This protein binds this small molecule.
Small molecule (SMILES): C[C@@H]1NC(=O)N[C@@H]1CCCCCC(=O)c1ccc2ccc3cccc4ccc1c2c34

Sequence of chain 1.D:
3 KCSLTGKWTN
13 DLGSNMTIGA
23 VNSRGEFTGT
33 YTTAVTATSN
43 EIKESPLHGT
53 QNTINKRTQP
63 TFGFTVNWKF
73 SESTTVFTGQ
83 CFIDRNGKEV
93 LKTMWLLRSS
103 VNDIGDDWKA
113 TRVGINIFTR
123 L

Binding-site contacts:
Ligand atom C10 contacts residue PHE72 of chain 1.B at 3.8 Å (hydrophobic).
Ligand atom C10 contacts residue THR38 of chain 1.B at 3.8 Å.
Ligand atom O3 contacts residue SER16 of chain 1.B at 2.9 Å (h-bond).
Ligand atom C16 contacts residue SER75 of chain 1.B at 3.0 Å.
Ligand atom C5 contacts residue TRP97 of chain 1.B at 3.8 Å (hydrophobic).
Ligand atom C4 contacts residue TRP110 of chain 1.D at 3.7 Å (hydrophobic).
Ligand atom C6 contacts residue TRP97 of chain 1.B at 3.6 Å (hydrophobic).
Ligand atom O3 contacts residue ASN12 of chain 1.B at 3.2 Å (h-bond).
Ligand atom C3 contacts residue TYR33 of chain 1.B at 3.5 Å (hydrophobic).
Ligand atom C8 contacts residue VAL37 of chain 1.B at 3.6 Å (hydrophobic).
Ligand atom N2 contacts residue VAL37 of chain 1.B at 3.8 Å.
Ligand atom O11 contacts residue THR40 of chain 1.B at 3.9 Å.
Ligand atom C3 contacts residue ASN118 of chain 1.B at 3.7 Å.
Ligand atom C1 contacts residue THR40 of chain 1.B at 3.2 Å.
Ligand atom C6 contacts residue THR77 of chain 1.B at 3.7 Å.
Ligand atom C2 contacts residue TRP70 of chain 1.B at 3.8 Å (hydrophobic).
Ligand atom O11 contacts residue ALA39 of chain 1.B at 2.6 Å (h-bond).
Ligand atom C16 contacts residue LEU99 of chain 1.B at 3.9 Å (hydrophobic).
Ligand atom C20 contacts residue THR40 of chain 1.B at 3.9 Å.
Ligand atom C11 contacts residue THR40 of chain 1.B at 3.6 Å.
Ligand atom C2 contacts residue TRP110 of chain 1.D at 3.9 Å (hydrophobic).
Ligand atom C11 contacts residue ALA39 of chain 1.B at 3.7 Å (hydrophobic).
Ligand atom C9 contacts residue TRP70 of chain 1.B at 3.6 Å (hydrophobic).
Ligand atom C11 contacts residue THR38 of chain 1.B at 3.3 Å.
Ligand atom C15 contacts residue SER75 of chain 1.B at 3.0 Å.
Ligand atom N2 contacts residue THR35 of chain 1.B at 3.0 Å (h-bond).
Ligand atom N1 contacts residue ASN118 of chain 1.B at 3.0 Å (h-bond).
Ligand atom O3 contacts residue TYR33 of chain 1.B at 2.7 Å (h-bond).
Ligand atom C19 contacts residue SER101 of chain 1.B at 3.8 Å.
Ligand atom O3 contacts residue THR35 of chain 1.B at 4.0 Å.
Ligand atom C7 contacts residue VAL37 of chain 1.B at 3.8 Å (hydrophobic).
Ligand atom C8 contacts residue TRP70 of chain 1.B at 3.9 Å (hydrophobic).
Ligand atom C15 contacts residue SER101 of chain 1.B at 3.5 Å.
Ligand atom C6 contacts residue PHE79 of chain 1.B at 3.8 Å (hydrophobic).
Ligand atom C3 contacts residue THR35 of chain 1.B at 3.9 Å.
Ligand atom O3 contacts residue ASN118 of chain 1.B at 3.7 Å.
Ligand atom O11 contacts residue THR38 of chain 1.B at 2.7 Å (h-bond).
Ligand atom C7 contacts residue TRP110 of chain 1.D at 3.4 Å (hydrophobic).
Ligand atom N1 contacts residue TRP97 of chain 1.B at 3.9 Å.
Ligand atom C3 contacts residue SER16 of chain 1.B at 3.9 Å.

Sequence of chain 1.B:
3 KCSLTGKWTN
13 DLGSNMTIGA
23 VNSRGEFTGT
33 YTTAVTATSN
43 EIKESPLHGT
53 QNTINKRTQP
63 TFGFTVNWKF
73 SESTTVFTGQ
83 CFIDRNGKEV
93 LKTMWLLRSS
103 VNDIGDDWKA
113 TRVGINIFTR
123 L